Sequence of chain 1.A:
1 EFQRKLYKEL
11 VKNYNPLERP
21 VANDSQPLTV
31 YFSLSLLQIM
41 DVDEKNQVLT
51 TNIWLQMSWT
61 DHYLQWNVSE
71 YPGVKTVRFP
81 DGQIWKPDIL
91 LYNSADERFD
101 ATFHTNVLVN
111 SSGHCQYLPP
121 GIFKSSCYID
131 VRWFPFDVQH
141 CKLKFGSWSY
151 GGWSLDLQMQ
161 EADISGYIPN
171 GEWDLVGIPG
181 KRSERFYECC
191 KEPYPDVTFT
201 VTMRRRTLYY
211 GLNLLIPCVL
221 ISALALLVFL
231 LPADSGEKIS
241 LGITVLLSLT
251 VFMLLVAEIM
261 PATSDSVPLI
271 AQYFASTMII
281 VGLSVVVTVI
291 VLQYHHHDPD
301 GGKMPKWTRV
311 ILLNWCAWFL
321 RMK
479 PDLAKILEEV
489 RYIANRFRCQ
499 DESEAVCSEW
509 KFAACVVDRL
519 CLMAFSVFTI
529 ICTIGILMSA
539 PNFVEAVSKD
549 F

A small-molecule ligand and the protein it binds are described below.
Small molecule (SMILES): COCC(CCO[C@H]1CC[C@@]2(C)C(=CC[C@H]3[C@@H]4C[C@@H]5O[C@]6(CC[C@@H](C)CO6)[C@@H](C)[C@@H]5[C@@]4(C)CC[C@@H]32)C1)COC

Binding-site contacts:
Ligand atom C17 contacts residue TRP315 of chain 1.A at 3.9 Å (hydrophobic).
Ligand atom C78 contacts residue ALA522 of chain 1.A at 3.9 Å (hydrophobic).
Ligand atom C81 contacts residue VAL525 of chain 1.A at 4.2 Å (hydrophobic).
Ligand atom C02 contacts residue PHE319 of chain 1.A at 4.5 Å (hydrophobic).
Ligand atom C09 contacts residue PHE319 of chain 1.A at 3.3 Å (hydrophobic).
Ligand atom C77 contacts residue VAL525 of chain 1.A at 4.0 Å (hydrophobic).
Ligand atom O80 contacts residue ALA522 of chain 1.A at 4.0 Å.
Ligand atom C12 contacts residue PHE319 of chain 1.A at 4.5 Å (hydrophobic).
Ligand atom C21 contacts residue TRP318 of chain 1.A at 4.0 Å (hydrophobic).
Ligand atom C19 contacts residue TRP315 of chain 1.A at 4.0 Å (hydrophobic).
Ligand atom O20 contacts residue TRP315 of chain 1.A at 4.3 Å.
Ligand atom C79 contacts residue ALA522 of chain 1.A at 4.2 Å (hydrophobic).
Ligand atom C22 contacts residue TRP315 of chain 1.A at 3.7 Å (hydrophobic).
Ligand atom C21 contacts residue TRP315 of chain 1.A at 3.8 Å (hydrophobic).
Ligand atom C03 contacts residue LEU518 of chain 1.A at 4.3 Å (hydrophobic).
Ligand atom O49 contacts residue TRP315 of chain 1.A at 3.6 Å (h-bond).
Ligand atom C24 contacts residue TRP318 of chain 1.A at 4.0 Å (hydrophobic).
Ligand atom C23 contacts residue TRP315 of chain 1.A at 4.4 Å (hydrophobic).
Ligand atom C50 contacts residue TRP315 of chain 1.A at 3.7 Å (hydrophobic).
Ligand atom C10 contacts residue LEU518 of chain 1.A at 3.8 Å (hydrophobic).
Ligand atom C19 contacts residue CYS316 of chain 1.A at 4.4 Å (hydrophobic).
Ligand atom C18 contacts residue TRP318 of chain 1.A at 4.1 Å (hydrophobic).
Ligand atom C10 contacts residue PHE319 of chain 1.A at 3.6 Å (hydrophobic).
Ligand atom C18 contacts residue TRP315 of chain 1.A at 3.8 Å (hydrophobic).
Ligand atom C18 contacts residue PHE319 of chain 1.A at 4.5 Å (hydrophobic).
Ligand atom C19 contacts residue PHE319 of chain 1.A at 4.1 Å (hydrophobic).
Ligand atom C01 contacts residue PHE319 of chain 1.A at 4.1 Å (hydrophobic).
Ligand atom C75 contacts residue ALA522 of chain 1.A at 3.8 Å (hydrophobic).
Ligand atom C75 contacts residue LEU518 of chain 1.A at 3.9 Å (hydrophobic).
Ligand atom C81 contacts residue ALA522 of chain 1.A at 4.5 Å (hydrophobic).
Ligand atom C24 contacts residue TRP315 of chain 1.A at 4.1 Å (hydrophobic).
Ligand atom C77 contacts residue ALA522 of chain 1.A at 4.0 Å (hydrophobic).
Ligand atom C26 contacts residue TRP318 of chain 1.A at 3.9 Å (hydrophobic).